The small molecule below binds the protein below.
Small molecule (SMILES): Cc1ccc2c(-c3ccncc3)c(-c3ccc(F)cc3)nn2c1

Sequence of chain 1.A:
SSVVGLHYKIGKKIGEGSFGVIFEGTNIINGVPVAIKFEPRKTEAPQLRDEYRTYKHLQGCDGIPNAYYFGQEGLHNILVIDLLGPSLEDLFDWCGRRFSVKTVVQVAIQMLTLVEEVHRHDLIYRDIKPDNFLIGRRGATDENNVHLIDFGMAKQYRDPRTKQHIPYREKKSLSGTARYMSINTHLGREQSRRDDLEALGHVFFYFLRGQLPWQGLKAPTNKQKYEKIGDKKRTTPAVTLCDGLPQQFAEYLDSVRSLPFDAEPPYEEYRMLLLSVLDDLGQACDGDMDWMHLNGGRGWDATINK

Binding-site contacts:
Ligand atom CAO contacts residue ILE81 of chain 1.A at 3.5 Å (hydrophobic).
Ligand atom FAQ contacts residue LEU79 of chain 1.A at 3.2 Å.
Ligand atom CAH contacts residue ILE149 of chain 1.A at 3.7 Å (hydrophobic).
Ligand atom CAJ contacts residue ASN132 of chain 1.A at 3.6 Å.
Ligand atom CAO contacts residue LYS37 of chain 1.A at 3.5 Å.
Ligand atom FAQ contacts residue LYS37 of chain 1.A at 3.4 Å.
Ligand atom CAN contacts residue TYR55 of chain 1.A at 3.7 Å (hydrophobic).
Ligand atom CAA contacts residue GLY17 of chain 1.A at 3.6 Å.
Ligand atom CAB contacts residue GLU16 of chain 1.A at 3.6 Å.
Ligand atom NAU contacts residue LEU83 of chain 1.A at 3.5 Å.
Ligand atom CAT contacts residue LEU84 of chain 1.A at 3.8 Å (hydrophobic).
Ligand atom CAN contacts residue LYS37 of chain 1.A at 3.5 Å.
Ligand atom CAT contacts residue LEU134 of chain 1.A at 3.7 Å (hydrophobic).
Ligand atom CAP contacts residue ALA35 of chain 1.A at 3.8 Å (hydrophobic).
Ligand atom CAE contacts residue ILE149 of chain 1.A at 3.4 Å (hydrophobic).
Ligand atom NAF contacts residue ILE22 of chain 1.A at 3.6 Å.
Ligand atom NAU contacts residue LEU84 of chain 1.A at 2.9 Å (h-bond).
Ligand atom NAI contacts residue ILE149 of chain 1.A at 3.4 Å.
Ligand atom CAN contacts residue GLU51 of chain 1.A at 3.5 Å.
Ligand atom CAH contacts residue ILE22 of chain 1.A at 3.4 Å (hydrophobic).
Ligand atom NAI contacts residue ILE22 of chain 1.A at 3.2 Å.
Ligand atom NAF contacts residue ILE149 of chain 1.A at 3.2 Å.
Ligand atom CAL contacts residue ILE22 of chain 1.A at 3.7 Å (hydrophobic).
Ligand atom CAR contacts residue LEU134 of chain 1.A at 3.7 Å (hydrophobic).
Ligand atom CAM contacts residue LYS37 of chain 1.A at 3.8 Å.
Ligand atom CAC contacts residue GLU16 of chain 1.A at 3.5 Å.
Ligand atom CAJ contacts residue GLY17 of chain 1.A at 3.6 Å.
Ligand atom CAW contacts residue ALA35 of chain 1.A at 3.7 Å (hydrophobic).
Ligand atom CAG contacts residue ILE22 of chain 1.A at 3.8 Å (hydrophobic).
Ligand atom CAK contacts residue ILE22 of chain 1.A at 3.4 Å (hydrophobic).
Ligand atom CAV contacts residue LEU84 of chain 1.A at 3.5 Å (hydrophobic).
Ligand atom CAL contacts residue ILE81 of chain 1.A at 3.6 Å (hydrophobic).
Ligand atom CAP contacts residue ILE81 of chain 1.A at 3.4 Å (hydrophobic).
Ligand atom CAV contacts residue ALA35 of chain 1.A at 3.4 Å (hydrophobic).
Ligand atom CAV contacts residue ASP82 of chain 1.A at 3.5 Å.
Ligand atom CAC contacts residue ASP131 of chain 1.A at 3.8 Å.
Ligand atom CAL contacts residue ALA35 of chain 1.A at 3.7 Å (hydrophobic).
Ligand atom CAJ contacts residue ASP131 of chain 1.A at 3.6 Å.
Ligand atom CAA contacts residue ILE149 of chain 1.A at 3.4 Å (hydrophobic).
Ligand atom CAS contacts residue LEU134 of chain 1.A at 3.6 Å (hydrophobic).